Binding-site contacts:
Ligand atom O5 contacts residue ASN1074 of chain 1.A at 2.4 Å (h-bond).
Ligand atom C7 contacts residue ASN1074 of chain 1.A at 3.8 Å.
Ligand atom O7 contacts residue ASN1074 of chain 1.A at 4.3 Å.
Ligand atom O5 contacts residue GLN895 of chain 1.B at 3.9 Å.
Ligand atom C2 contacts residue ASN1074 of chain 1.A at 2.4 Å.
Ligand atom C3 contacts residue ASN1074 of chain 1.A at 3.8 Å.
Ligand atom O6 contacts residue ASN1074 of chain 1.A at 3.6 Å.
Ligand atom O4 contacts residue ALA706 of chain 1.A at 4.3 Å.
Ligand atom O3 contacts residue ALA706 of chain 1.A at 4.3 Å.
Ligand atom C6 contacts residue GLN895 of chain 1.B at 4.1 Å.
Ligand atom C1 contacts residue ASN1074 of chain 1.A at 1.4 Å.
Ligand atom O6 contacts residue GLN895 of chain 1.B at 3.5 Å (h-bond).
Ligand atom C4 contacts residue ALA706 of chain 1.A at 3.8 Å (hydrophobic).
Ligand atom C4 contacts residue ASN1074 of chain 1.A at 4.2 Å.
Ligand atom C5 contacts residue ASN1074 of chain 1.A at 3.7 Å.
Ligand atom N2 contacts residue ASN1074 of chain 1.A at 2.8 Å (h-bond).
Ligand atom C6 contacts residue ASN1074 of chain 1.A at 4.3 Å.

Sequence of chain 1.A:
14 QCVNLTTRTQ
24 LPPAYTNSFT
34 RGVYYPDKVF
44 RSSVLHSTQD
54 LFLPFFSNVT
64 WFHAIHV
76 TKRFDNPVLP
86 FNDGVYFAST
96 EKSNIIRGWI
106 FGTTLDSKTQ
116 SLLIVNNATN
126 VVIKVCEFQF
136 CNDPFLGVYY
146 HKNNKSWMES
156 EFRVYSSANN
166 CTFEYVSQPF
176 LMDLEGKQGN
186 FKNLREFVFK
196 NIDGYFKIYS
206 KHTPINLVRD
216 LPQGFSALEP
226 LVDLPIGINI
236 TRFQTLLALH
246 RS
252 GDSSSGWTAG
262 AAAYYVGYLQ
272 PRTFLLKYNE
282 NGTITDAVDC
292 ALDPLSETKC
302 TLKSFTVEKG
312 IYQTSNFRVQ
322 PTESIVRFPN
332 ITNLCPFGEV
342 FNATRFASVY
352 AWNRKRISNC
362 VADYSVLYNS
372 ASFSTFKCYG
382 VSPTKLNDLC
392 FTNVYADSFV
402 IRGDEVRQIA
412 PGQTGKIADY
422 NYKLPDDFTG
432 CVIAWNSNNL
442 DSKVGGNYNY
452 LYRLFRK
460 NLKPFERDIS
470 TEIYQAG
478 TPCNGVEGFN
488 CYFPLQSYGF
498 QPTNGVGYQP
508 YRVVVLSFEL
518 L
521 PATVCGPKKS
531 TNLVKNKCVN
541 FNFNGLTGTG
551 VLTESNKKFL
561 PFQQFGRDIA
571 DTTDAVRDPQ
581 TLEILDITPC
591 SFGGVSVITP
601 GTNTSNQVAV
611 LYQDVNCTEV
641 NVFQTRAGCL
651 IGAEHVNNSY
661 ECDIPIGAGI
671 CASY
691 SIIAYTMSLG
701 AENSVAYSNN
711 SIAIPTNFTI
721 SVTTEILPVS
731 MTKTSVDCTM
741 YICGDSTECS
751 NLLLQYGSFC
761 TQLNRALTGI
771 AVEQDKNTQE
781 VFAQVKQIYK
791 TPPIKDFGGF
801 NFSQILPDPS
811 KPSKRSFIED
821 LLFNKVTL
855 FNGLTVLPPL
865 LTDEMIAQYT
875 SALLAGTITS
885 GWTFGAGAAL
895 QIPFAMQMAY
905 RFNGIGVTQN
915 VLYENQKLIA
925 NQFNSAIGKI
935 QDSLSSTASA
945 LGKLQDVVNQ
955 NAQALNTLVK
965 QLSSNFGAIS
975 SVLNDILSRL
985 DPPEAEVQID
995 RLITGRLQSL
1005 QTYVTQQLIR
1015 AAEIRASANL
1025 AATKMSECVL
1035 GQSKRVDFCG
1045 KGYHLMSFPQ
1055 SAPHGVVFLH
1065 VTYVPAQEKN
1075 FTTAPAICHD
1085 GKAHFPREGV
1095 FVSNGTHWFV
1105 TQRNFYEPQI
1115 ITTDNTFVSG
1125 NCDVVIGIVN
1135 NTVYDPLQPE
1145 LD

Sequence of chain 1.B:
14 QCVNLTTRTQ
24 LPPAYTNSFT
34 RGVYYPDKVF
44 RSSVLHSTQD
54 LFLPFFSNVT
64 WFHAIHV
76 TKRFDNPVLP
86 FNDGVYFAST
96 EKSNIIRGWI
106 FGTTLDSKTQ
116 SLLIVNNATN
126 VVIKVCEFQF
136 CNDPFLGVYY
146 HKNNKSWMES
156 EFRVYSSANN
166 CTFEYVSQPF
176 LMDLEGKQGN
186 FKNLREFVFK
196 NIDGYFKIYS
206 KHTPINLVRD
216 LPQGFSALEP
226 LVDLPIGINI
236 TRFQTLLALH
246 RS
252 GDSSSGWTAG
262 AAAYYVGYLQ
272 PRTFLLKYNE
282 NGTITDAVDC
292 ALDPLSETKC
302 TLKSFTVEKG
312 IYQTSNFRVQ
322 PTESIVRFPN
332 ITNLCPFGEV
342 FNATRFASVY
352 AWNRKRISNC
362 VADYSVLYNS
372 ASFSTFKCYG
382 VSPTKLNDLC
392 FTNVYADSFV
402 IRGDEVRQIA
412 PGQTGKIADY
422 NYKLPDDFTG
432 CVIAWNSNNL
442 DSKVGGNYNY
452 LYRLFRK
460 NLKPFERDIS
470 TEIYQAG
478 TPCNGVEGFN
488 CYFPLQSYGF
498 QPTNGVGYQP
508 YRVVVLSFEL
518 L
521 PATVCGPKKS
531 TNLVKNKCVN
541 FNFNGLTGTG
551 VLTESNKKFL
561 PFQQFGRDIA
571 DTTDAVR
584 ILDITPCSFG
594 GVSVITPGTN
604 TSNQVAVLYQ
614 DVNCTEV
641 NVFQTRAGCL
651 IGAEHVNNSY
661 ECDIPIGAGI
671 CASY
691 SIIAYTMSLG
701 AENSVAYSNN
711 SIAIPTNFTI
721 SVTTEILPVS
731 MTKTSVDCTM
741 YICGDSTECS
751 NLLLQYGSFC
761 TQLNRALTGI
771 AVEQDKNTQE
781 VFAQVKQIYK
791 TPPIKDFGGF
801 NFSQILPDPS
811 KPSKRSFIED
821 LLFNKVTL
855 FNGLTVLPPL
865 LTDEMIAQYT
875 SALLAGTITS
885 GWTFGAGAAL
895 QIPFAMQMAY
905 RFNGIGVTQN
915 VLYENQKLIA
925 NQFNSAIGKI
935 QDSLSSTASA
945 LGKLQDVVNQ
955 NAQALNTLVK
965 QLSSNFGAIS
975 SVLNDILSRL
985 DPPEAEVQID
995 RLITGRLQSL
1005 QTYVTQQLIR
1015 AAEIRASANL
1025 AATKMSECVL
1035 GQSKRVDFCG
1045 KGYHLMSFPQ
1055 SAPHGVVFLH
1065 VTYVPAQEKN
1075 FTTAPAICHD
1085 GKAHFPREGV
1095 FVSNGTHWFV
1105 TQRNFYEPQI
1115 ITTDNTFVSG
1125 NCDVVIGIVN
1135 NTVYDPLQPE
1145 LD

This protein binds this small molecule.
Small molecule (SMILES): CC(=O)N[C@@H]1[C@@H](O)[C@H](O)[C@@H](CO)O[C@H]1O